The protein below binds the small molecule below.
Small molecule (SMILES): O=P(O)(O)OC[C@H](O)CO

Binding-site contacts:
Ligand atom O3P contacts residue GLY288 of chain 1.A at 3.6 Å (h-bond).
Ligand atom O4P contacts residue ASP234 of chain 1.A at 3.9 Å.
Ligand atom O1 contacts residue TYR69 of chain 1.A at 3.4 Å.
Ligand atom C2 contacts residue TRP176 of chain 1.A at 3.9 Å (hydrophobic).
Ligand atom O4P contacts residue SER251 of chain 1.A at 3.3 Å.
Ligand atom O1 contacts residue TRP173 of chain 1.A at 3.8 Å.
Ligand atom P contacts residue GLY288 of chain 1.A at 3.8 Å.
Ligand atom O2P contacts residue TYR46 of chain 1.A at 2.7 Å (h-bond).
Ligand atom C3 contacts residue GLY288 of chain 1.A at 4.0 Å.
Ligand atom O2 contacts residue TRP176 of chain 1.A at 3.5 Å.
Ligand atom O1P contacts residue GLY288 of chain 1.A at 3.3 Å (h-bond).
Ligand atom O2P contacts residue TYR327 of chain 1.A at 2.5 Å (h-bond).
Ligand atom O2 contacts residue GLY287 of chain 1.A at 3.1 Å.
Ligand atom O1P contacts residue TYR46 of chain 1.A at 3.5 Å.
Ligand atom O3P contacts residue SER251 of chain 1.A at 2.5 Å (h-bond).
Ligand atom O2P contacts residue GOL1 of chain 1.C at 3.8 Å.
Ligand atom C2 contacts residue TRP173 of chain 1.A at 4.0 Å (hydrophobic).
Ligand atom O2 contacts residue GLU70 of chain 1.A at 2.8 Å (salt-bridge).
Ligand atom C3 contacts residue TRP173 of chain 1.A at 3.9 Å (hydrophobic).
Ligand atom C3 contacts residue TRP176 of chain 1.A at 4.0 Å (hydrophobic).
Ligand atom P contacts residue TYR46 of chain 1.A at 4.0 Å.
Ligand atom P contacts residue TYR327 of chain 1.A at 3.6 Å.
Ligand atom O3P contacts residue SER125 of chain 1.A at 2.6 Å (h-bond).
Ligand atom C1 contacts residue ARG378 of chain 1.A at 3.9 Å.
Ligand atom O3P contacts residue TYR327 of chain 1.A at 3.5 Å.
Ligand atom C1 contacts residue TRP173 of chain 1.A at 3.7 Å (hydrophobic).
Ligand atom O2 contacts residue GLY288 of chain 1.A at 3.0 Å (h-bond).
Ligand atom C2 contacts residue GLU70 of chain 1.A at 3.7 Å.
Ligand atom C2 contacts residue GLY288 of chain 1.A at 4.0 Å.
Ligand atom O2P contacts residue GLY288 of chain 1.A at 3.4 Å.
Ligand atom O4P contacts residue GOL1 of chain 1.C at 2.8 Å (h-bond).
Ligand atom O4P contacts residue TRP173 of chain 1.A at 3.9 Å.
Ligand atom O4P contacts residue TYR327 of chain 1.A at 3.9 Å.
Ligand atom C1 contacts residue TYR46 of chain 1.A at 4.0 Å (hydrophobic).
Ligand atom O1 contacts residue ARG378 of chain 1.A at 2.8 Å (salt-bridge).
Ligand atom P contacts residue SER251 of chain 1.A at 3.5 Å.
Ligand atom O1 contacts residue GLU70 of chain 1.A at 2.7 Å (salt-bridge).
Ligand atom C1 contacts residue GLU70 of chain 1.A at 3.4 Å.
Ligand atom P contacts residue GOL1 of chain 1.C at 3.8 Å.
Ligand atom O2P contacts residue ASN123 of chain 1.A at 3.9 Å.

Sequence of chain 1.A:
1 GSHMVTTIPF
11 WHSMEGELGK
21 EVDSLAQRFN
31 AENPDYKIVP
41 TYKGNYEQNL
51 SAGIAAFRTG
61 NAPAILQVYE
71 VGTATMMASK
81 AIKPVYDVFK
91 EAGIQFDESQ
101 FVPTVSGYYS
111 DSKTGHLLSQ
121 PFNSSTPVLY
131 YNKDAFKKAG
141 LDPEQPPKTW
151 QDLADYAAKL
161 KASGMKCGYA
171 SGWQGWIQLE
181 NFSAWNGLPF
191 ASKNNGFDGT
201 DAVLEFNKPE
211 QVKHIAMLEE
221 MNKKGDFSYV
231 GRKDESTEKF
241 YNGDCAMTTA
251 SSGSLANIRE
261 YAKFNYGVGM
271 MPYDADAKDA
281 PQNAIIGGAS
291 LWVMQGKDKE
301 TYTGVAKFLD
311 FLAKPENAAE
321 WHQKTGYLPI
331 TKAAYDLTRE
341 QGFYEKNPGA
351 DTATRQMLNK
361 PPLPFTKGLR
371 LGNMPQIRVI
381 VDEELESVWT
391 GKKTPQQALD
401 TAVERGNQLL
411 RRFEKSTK